Binding-site contacts:
Ligand atom C8 contacts residue PHE10 of chain 1.A at 3.8 Å (hydrophobic).
Ligand atom C7 contacts residue ASN11 of chain 1.A at 4.0 Å.
Ligand atom N2 contacts residue GLY7 of chain 1.A at 4.2 Å.
Ligand atom C7 contacts residue GLY7 of chain 1.A at 3.6 Å.
Ligand atom O7 contacts residue GLY7 of chain 1.A at 3.7 Å.
Ligand atom C2 contacts residue ASN11 of chain 1.A at 2.5 Å.
Ligand atom O3 contacts residue VAL35 of chain 1.A at 3.6 Å.
Ligand atom C4 contacts residue ASN11 of chain 1.A at 4.2 Å.
Ligand atom C5 contacts residue ASN11 of chain 1.A at 3.7 Å.
Ligand atom N2 contacts residue ASN11 of chain 1.A at 2.9 Å (h-bond).
Ligand atom C8 contacts residue PHE6 of chain 1.A at 3.6 Å (hydrophobic).
Ligand atom O7 contacts residue VAL35 of chain 1.A at 4.4 Å.
Ligand atom C3 contacts residue ASN11 of chain 1.A at 3.8 Å.
Ligand atom C1 contacts residue ASN11 of chain 1.A at 1.4 Å.
Ligand atom C8 contacts residue GLY7 of chain 1.A at 3.8 Å.
Ligand atom C8 contacts residue LEU36 of chain 1.A at 4.2 Å (hydrophobic).
Ligand atom O5 contacts residue ASN11 of chain 1.A at 2.4 Å (h-bond).
Ligand atom C7 contacts residue PHE6 of chain 1.A at 4.5 Å (hydrophobic).

This small molecule binds to this protein.
Small molecule (SMILES): CC(=O)N[C@@H]1[C@@H](O)[C@H](O)[C@@H](CO)O[C@H]1O

Sequence of chain 1.A:
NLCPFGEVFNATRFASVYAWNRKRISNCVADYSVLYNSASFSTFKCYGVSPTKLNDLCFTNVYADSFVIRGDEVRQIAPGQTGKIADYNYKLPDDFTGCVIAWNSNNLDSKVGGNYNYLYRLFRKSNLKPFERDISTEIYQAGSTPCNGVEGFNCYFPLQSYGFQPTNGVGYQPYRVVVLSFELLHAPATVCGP